A small-molecule ligand and the protein it binds are described below.
Small molecule (SMILES): c1cnc2[nH]ccc2n1

Binding-site contacts:
Ligand atom C5 contacts residue ASP115 of chain 1.A at 3.8 Å.
Ligand atom C8 contacts residue VAL48 of chain 1.A at 4.0 Å (hydrophobic).
Ligand atom C9 contacts residue IMD1 of chain 1.D at 3.2 Å.
Ligand atom C9 contacts residue LEU116 of chain 1.A at 4.2 Å (hydrophobic).
Ligand atom C1 contacts residue GLN114 of chain 1.A at 3.4 Å.
Ligand atom N10 contacts residue IMD1 of chain 1.D at 4.0 Å.
Ligand atom N3 contacts residue LEU165 of chain 1.A at 3.8 Å.
Ligand atom N10 contacts residue ASP115 of chain 1.A at 4.2 Å.
Ligand atom N7 contacts residue VAL48 of chain 1.A at 4.0 Å.
Ligand atom C5 contacts residue MET117 of chain 1.A at 3.8 Å (hydrophobic).
Ligand atom C8 contacts residue ILE40 of chain 1.A at 4.0 Å (hydrophobic).
Ligand atom C2 contacts residue ILE93 of chain 1.A at 4.1 Å (hydrophobic).
Ligand atom N10 contacts residue ALA61 of chain 1.A at 3.7 Å.
Ligand atom N7 contacts residue IMD1 of chain 1.D at 4.1 Å.
Ligand atom N3 contacts residue MET117 of chain 1.A at 3.9 Å.
Ligand atom C9 contacts residue MET117 of chain 1.A at 3.3 Å (hydrophobic).
Ligand atom C2 contacts residue LEU165 of chain 1.A at 3.5 Å (hydrophobic).
Ligand atom C1 contacts residue LEU165 of chain 1.A at 3.6 Å (hydrophobic).
Ligand atom C6 contacts residue LEU165 of chain 1.A at 4.0 Å (hydrophobic).
Ligand atom C8 contacts residue IMD1 of chain 1.D at 3.2 Å.
Ligand atom N10 contacts residue MET117 of chain 1.A at 3.1 Å (h-bond).
Ligand atom N3 contacts residue GLN114 of chain 1.A at 4.4 Å.
Ligand atom C6 contacts residue ALA61 of chain 1.A at 4.1 Å (hydrophobic).
Ligand atom C2 contacts residue ALA61 of chain 1.A at 4.2 Å (hydrophobic).
Ligand atom N3 contacts residue ALA61 of chain 1.A at 3.6 Å.
Ligand atom C5 contacts residue ALA61 of chain 1.A at 3.5 Å (hydrophobic).
Ligand atom C2 contacts residue GLN114 of chain 1.A at 3.2 Å.
Ligand atom C8 contacts residue MET117 of chain 1.A at 4.5 Å (hydrophobic).
Ligand atom N3 contacts residue ASP115 of chain 1.A at 2.8 Å (salt-bridge).
Ligand atom C9 contacts residue ALA61 of chain 1.A at 4.3 Å (hydrophobic).
Ligand atom N10 contacts residue LEU116 of chain 1.A at 4.0 Å.
Ligand atom N3 contacts residue ILE93 of chain 1.A at 4.4 Å.
Ligand atom C5 contacts residue LEU165 of chain 1.A at 4.1 Å (hydrophobic).
Ligand atom C9 contacts residue ILE40 of chain 1.A at 3.8 Å (hydrophobic).
Ligand atom C2 contacts residue ASP115 of chain 1.A at 3.7 Å.
Ligand atom N3 contacts residue LEU116 of chain 1.A at 4.4 Å.

Sequence of chain 1.A:
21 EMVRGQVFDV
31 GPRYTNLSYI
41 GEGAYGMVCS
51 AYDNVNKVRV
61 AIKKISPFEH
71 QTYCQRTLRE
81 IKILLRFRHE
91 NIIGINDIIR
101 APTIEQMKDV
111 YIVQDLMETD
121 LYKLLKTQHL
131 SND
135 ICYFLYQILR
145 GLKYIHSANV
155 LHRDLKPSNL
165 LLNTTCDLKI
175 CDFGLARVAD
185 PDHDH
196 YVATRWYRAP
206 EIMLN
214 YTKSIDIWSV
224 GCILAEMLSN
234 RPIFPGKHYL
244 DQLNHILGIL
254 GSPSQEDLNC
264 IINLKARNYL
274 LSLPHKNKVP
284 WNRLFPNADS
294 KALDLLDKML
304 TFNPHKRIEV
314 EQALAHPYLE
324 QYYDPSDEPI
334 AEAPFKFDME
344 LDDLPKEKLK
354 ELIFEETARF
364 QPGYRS